Sequence of chain 1.G:
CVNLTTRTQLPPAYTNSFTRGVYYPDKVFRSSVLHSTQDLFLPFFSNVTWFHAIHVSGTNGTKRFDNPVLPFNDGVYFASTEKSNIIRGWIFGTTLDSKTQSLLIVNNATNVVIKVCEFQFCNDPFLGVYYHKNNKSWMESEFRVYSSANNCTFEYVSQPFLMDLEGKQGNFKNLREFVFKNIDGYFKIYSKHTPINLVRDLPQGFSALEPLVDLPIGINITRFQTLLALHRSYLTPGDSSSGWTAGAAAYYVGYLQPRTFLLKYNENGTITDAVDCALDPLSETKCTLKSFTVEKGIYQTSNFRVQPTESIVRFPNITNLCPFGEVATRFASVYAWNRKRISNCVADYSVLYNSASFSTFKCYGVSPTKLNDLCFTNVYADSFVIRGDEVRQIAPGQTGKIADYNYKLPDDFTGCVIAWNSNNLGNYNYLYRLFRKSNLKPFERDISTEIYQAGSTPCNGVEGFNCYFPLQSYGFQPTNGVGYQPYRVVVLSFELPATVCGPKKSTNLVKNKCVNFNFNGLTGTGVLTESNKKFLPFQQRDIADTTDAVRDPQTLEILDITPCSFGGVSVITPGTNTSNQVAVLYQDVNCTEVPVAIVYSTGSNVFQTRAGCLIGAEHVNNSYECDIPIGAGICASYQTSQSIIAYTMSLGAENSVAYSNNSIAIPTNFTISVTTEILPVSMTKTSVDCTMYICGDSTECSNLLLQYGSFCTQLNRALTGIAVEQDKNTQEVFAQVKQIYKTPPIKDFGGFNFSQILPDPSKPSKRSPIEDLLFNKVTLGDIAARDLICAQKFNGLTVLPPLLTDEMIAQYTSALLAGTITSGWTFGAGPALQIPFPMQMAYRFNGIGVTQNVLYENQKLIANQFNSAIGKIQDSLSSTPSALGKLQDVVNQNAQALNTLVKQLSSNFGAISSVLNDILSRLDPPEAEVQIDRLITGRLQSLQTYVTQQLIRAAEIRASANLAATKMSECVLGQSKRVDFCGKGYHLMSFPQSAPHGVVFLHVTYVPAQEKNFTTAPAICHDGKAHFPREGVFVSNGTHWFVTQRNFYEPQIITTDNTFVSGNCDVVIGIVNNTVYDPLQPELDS

Binding-site contacts:
Ligand atom C6 contacts residue ALA706 of chain 1.G at 4.5 Å (hydrophobic).
Ligand atom C3 contacts residue ASN1074 of chain 1.G at 3.8 Å.
Ligand atom C2 contacts residue ASN1074 of chain 1.G at 2.4 Å.
Ligand atom C8 contacts residue ASN1074 of chain 1.G at 4.1 Å.
Ligand atom C4 contacts residue ASN1074 of chain 1.G at 4.2 Å.
Ligand atom O6 contacts residue SER711 of chain 1.G at 4.2 Å.
Ligand atom C5 contacts residue ALA706 of chain 1.G at 4.5 Å (hydrophobic).
Ligand atom C5 contacts residue ASN1074 of chain 1.G at 3.6 Å.
Ligand atom C7 contacts residue ASN1074 of chain 1.G at 3.7 Å.
Ligand atom N2 contacts residue ASN1074 of chain 1.G at 2.9 Å (h-bond).
Ligand atom C1 contacts residue ASN1074 of chain 1.G at 1.4 Å.
Ligand atom O4 contacts residue ALA706 of chain 1.G at 3.8 Å.
Ligand atom O5 contacts residue ASN1074 of chain 1.G at 2.3 Å (h-bond).

The protein below binds the small molecule below.
Small molecule (SMILES): CC(=O)N[C@@H]1[C@@H](O)[C@H](O)[C@@H](CO)O[C@H]1O